Sequence of chain 1.B:
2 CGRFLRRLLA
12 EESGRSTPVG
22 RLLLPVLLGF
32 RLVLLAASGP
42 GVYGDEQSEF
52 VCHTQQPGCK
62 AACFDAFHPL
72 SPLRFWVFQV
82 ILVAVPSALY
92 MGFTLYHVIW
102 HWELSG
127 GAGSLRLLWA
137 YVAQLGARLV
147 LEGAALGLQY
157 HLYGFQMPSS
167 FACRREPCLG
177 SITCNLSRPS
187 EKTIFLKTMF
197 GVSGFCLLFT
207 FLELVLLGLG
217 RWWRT

Sequence of chain 1.A:
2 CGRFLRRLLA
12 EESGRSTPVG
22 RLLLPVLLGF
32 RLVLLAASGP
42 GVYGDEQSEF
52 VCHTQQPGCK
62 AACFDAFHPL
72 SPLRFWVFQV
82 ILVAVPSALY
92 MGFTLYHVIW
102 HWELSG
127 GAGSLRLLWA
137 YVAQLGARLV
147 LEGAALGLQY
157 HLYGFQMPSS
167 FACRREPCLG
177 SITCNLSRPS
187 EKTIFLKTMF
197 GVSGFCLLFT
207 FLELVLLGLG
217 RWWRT

Binding-site contacts:
Ligand atom OAQ contacts residue PHE167 of chain 1.B at 3.6 Å.
Ligand atom C2 contacts residue HIS157 of chain 1.B at 3.5 Å.
Ligand atom CBN contacts residue ARG171 of chain 1.B at 4.2 Å.
Ligand atom CBF contacts residue LEU154 of chain 1.B at 4.2 Å (hydrophobic).
Ligand atom CAW contacts residue THR194 of chain 1.A at 4.1 Å.
Ligand atom CAW contacts residue ILE190 of chain 1.A at 4.0 Å (hydrophobic).
Ligand atom CCU contacts residue SER186 of chain 1.A at 4.0 Å.
Ligand atom CBM contacts residue ALA67 of chain 1.B at 4.0 Å (hydrophobic).
Ligand atom CBG contacts residue LEU71 of chain 1.B at 4.0 Å (hydrophobic).
Ligand atom CBH contacts residue HIS157 of chain 1.B at 4.2 Å.
Ligand atom CAZ contacts residue LEU154 of chain 1.B at 3.7 Å (hydrophobic).
Ligand atom OAL contacts residue SER186 of chain 1.A at 4.4 Å.
Ligand atom OAR contacts residue SER186 of chain 1.A at 4.2 Å.
Ligand atom CAA contacts residue ARG75 of chain 1.B at 4.3 Å.
Ligand atom CCD contacts residue SER186 of chain 1.A at 4.4 Å.
Ligand atom OAR contacts residue ASP66 of chain 1.B at 4.2 Å.
Ligand atom CAA contacts residue PHE79 of chain 1.B at 3.8 Å (hydrophobic).
Ligand atom CBQ contacts residue LEU158 of chain 1.B at 4.3 Å (hydrophobic).
Ligand atom OAV contacts residue THR189 of chain 1.A at 4.1 Å.
Ligand atom OAP contacts residue PRO70 of chain 1.B at 4.4 Å.
Ligand atom OAJ contacts residue ARG171 of chain 1.B at 3.3 Å (salt-bridge).
Ligand atom CBC contacts residue LEU71 of chain 1.B at 3.8 Å (hydrophobic).
Ligand atom CAY contacts residue LEU71 of chain 1.B at 4.3 Å (hydrophobic).
Ligand atom CCQ contacts residue SER186 of chain 1.A at 4.0 Å.
Ligand atom O3 contacts residue LEU158 of chain 1.B at 3.8 Å.
Ligand atom CBS contacts residue LEU158 of chain 1.B at 3.8 Å (hydrophobic).
Ligand atom CBR contacts residue LEU158 of chain 1.B at 4.2 Å (hydrophobic).
Ligand atom CBA contacts residue ILE190 of chain 1.A at 4.3 Å (hydrophobic).
Ligand atom CAY contacts residue PHE79 of chain 1.B at 4.1 Å (hydrophobic).
Ligand atom CBD contacts residue HIS157 of chain 1.B at 3.9 Å.
Ligand atom OAL contacts residue THR189 of chain 1.A at 4.2 Å.
Ligand atom CBP contacts residue ILE190 of chain 1.A at 4.2 Å (hydrophobic).
Ligand atom CBP contacts residue SER186 of chain 1.A at 4.2 Å.
Ligand atom OAL contacts residue ILE190 of chain 1.A at 3.5 Å.
Ligand atom OAT contacts residue MET163 of chain 1.A at 4.2 Å.
Ligand atom CAB contacts residue ALA150 of chain 1.B at 4.4 Å (hydrophobic).
Ligand atom O2 contacts residue HIS157 of chain 1.B at 3.0 Å.
Ligand atom CCN contacts residue ALA67 of chain 1.B at 4.3 Å (hydrophobic).
Ligand atom CCM contacts residue LEU158 of chain 1.B at 4.4 Å (hydrophobic).
Ligand atom OCB contacts residue SER186 of chain 1.A at 3.4 Å (h-bond).

The small molecule below binds the protein below.
Small molecule (SMILES): CCCCCCCCCCC(CCCCCCCCCC)(CO[C@H]1O[C@@H](CO)[C@H](O[C@@H]2O[C@@H](CO)[C@H](O)[C@@H](O)[C@@H]2O)[C@@H](O)[C@@H]1O)CO[C@H]1O[C@@H](CO)[C@H](O[C@@H]2O[C@@H](CO)[C@H](O)[C@@H](O)[C@@H]2O)[C@@H](O)[C@H]1O